Binding-site contacts:
Ligand atom C03 contacts residue HIS327 of chain 1.C at 4.2 Å.
Ligand atom N18 contacts residue LEU324 of chain 1.C at 4.4 Å.
Ligand atom C16 contacts residue THR325 of chain 1.C at 4.2 Å.
Ligand atom C15 contacts residue PHE328 of chain 1.C at 4.4 Å (hydrophobic).
Ligand atom C07 contacts residue PHE194 of chain 1.C at 4.0 Å (hydrophobic).
Ligand atom N21 contacts residue ALA353 of chain 1.D at 4.0 Å.
Ligand atom C13 contacts residue LEU197 of chain 1.C at 4.0 Å (hydrophobic).
Ligand atom C20 contacts residue LEU354 of chain 1.D at 4.2 Å (hydrophobic).
Ligand atom C14 contacts residue LEU324 of chain 1.C at 4.2 Å (hydrophobic).
Ligand atom O09 contacts residue PHE328 of chain 1.C at 3.7 Å.
Ligand atom C22 contacts residue ALA353 of chain 1.D at 3.7 Å (hydrophobic).
Ligand atom C12 contacts residue LEU197 of chain 1.C at 4.3 Å (hydrophobic).
Ligand atom C01 contacts residue ALA193 of chain 1.C at 3.6 Å (hydrophobic).
Ligand atom C04 contacts residue HIS327 of chain 1.C at 4.3 Å.
Ligand atom O24 contacts residue LEU354 of chain 1.D at 4.1 Å.
Ligand atom O17 contacts residue LEU331 of chain 1.C at 4.4 Å.
Ligand atom O09 contacts residue HIS327 of chain 1.C at 3.7 Å.
Ligand atom C01 contacts residue PHE194 of chain 1.C at 4.0 Å (hydrophobic).
Ligand atom C16 contacts residue LEU324 of chain 1.C at 3.8 Å (hydrophobic).
Ligand atom C19 contacts residue LEU354 of chain 1.D at 4.1 Å (hydrophobic).
Ligand atom O17 contacts residue THR325 of chain 1.C at 3.0 Å (h-bond).
Ligand atom C02 contacts residue PHE194 of chain 1.C at 4.2 Å (hydrophobic).
Ligand atom O17 contacts residue LEU324 of chain 1.C at 3.4 Å.

Sequence of chain 1.C:
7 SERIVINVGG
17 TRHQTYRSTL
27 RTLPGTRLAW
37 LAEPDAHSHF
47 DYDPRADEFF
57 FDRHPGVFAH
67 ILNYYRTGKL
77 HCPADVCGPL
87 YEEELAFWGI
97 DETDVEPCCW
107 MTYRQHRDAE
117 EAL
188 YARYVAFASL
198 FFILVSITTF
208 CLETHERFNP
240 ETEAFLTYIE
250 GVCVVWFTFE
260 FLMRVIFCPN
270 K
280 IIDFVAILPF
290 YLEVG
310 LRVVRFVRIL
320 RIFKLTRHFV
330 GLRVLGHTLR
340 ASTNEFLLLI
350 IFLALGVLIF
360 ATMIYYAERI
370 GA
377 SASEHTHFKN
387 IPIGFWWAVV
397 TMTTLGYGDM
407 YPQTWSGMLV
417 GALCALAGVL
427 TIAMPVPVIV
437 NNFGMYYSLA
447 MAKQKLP

Sequence of chain 1.D:
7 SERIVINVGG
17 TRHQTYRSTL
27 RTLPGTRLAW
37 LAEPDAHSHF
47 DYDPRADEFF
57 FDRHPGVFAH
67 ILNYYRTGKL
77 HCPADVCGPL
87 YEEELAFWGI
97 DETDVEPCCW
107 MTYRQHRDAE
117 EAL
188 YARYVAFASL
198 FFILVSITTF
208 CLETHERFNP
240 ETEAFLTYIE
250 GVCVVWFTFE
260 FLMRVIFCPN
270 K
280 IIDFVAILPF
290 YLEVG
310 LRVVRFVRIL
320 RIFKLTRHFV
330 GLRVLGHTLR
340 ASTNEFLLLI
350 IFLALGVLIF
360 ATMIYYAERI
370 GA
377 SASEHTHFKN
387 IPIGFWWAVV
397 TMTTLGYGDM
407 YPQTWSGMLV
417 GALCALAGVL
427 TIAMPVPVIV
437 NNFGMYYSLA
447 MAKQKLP

This protein binds this small molecule.
Small molecule (SMILES): Cc1ccc(S(=O)(=O)n2ccc(C(=O)NCc3ncco3)c2)cc1